Sequence of chain 1.L:
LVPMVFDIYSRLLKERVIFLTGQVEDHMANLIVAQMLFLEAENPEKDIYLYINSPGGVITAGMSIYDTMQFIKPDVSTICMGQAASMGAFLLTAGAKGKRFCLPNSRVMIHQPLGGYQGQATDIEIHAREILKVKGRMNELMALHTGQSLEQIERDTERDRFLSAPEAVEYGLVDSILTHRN

A small-molecule ligand and the protein it binds are described below.
Small molecule (SMILES): CC(C)(C(=O)NCCSc1ccccc1Cl)S(=O)(=O)c1ccc(C(F)(F)F)cn1

Binding-site contacts:
Ligand atom CBA contacts residue ARG36 of chain 1.K at 3.2 Å.
Ligand atom CAQ contacts residue TYR76 of chain 1.K at 4.0 Å (hydrophobic).
Ligand atom CAN contacts residue TYR76 of chain 1.K at 3.4 Å (hydrophobic).
Ligand atom CAQ contacts residue VAL42 of chain 1.K at 3.8 Å (hydrophobic).
Ligand atom CAT contacts residue VAL42 of chain 1.K at 3.6 Å (hydrophobic).
Ligand atom OAM contacts residue TYR76 of chain 1.K at 3.4 Å (h-bond).
Ligand atom SAV contacts residue GLU40 of chain 1.K at 3.7 Å.
Ligand atom CAY contacts residue GLU40 of chain 1.K at 2.8 Å.
Ligand atom SAV contacts residue LEU62 of chain 1.L at 3.4 Å (h-bond).
Ligand atom CAG contacts residue LEU203 of chain 1.K at 4.0 Å (hydrophobic).
Ligand atom SAL contacts residue ARG206 of chain 1.K at 4.0 Å.
Ligand atom CLB contacts residue PHE63 of chain 1.L at 3.7 Å.
Ligand atom CAN contacts residue ILE104 of chain 1.K at 4.0 Å (hydrophobic).
Ligand atom CBA contacts residue GLU40 of chain 1.K at 3.0 Å.
Ligand atom CAP contacts residue TYR74 of chain 1.K at 3.4 Å (hydrophobic).
Ligand atom CAZ contacts residue ALA66 of chain 1.L at 3.2 Å (hydrophobic).
Ligand atom OAR contacts residue VAL42 of chain 1.K at 4.0 Å.
Ligand atom CAT contacts residue GLU40 of chain 1.K at 3.4 Å.
Ligand atom CAW contacts residue ALA66 of chain 1.L at 3.4 Å (hydrophobic).
Ligand atom CBB contacts residue ALA66 of chain 1.L at 3.2 Å (hydrophobic).
Ligand atom OAM contacts residue PHE96 of chain 1.L at 3.8 Å.
Ligand atom OAM contacts residue ARG206 of chain 1.K at 3.7 Å.
Ligand atom CAZ contacts residue GLU40 of chain 1.K at 2.8 Å.
Ligand atom CAW contacts residue GLU40 of chain 1.K at 2.8 Å.
Ligand atom CBB contacts residue GLU40 of chain 1.K at 3.2 Å.
Ligand atom CAY contacts residue ALA66 of chain 1.L at 3.2 Å (hydrophobic).
Ligand atom CBA contacts residue ALA66 of chain 1.L at 3.4 Å (hydrophobic).
Ligand atom FAB contacts residue PHE126 of chain 1.K at 2.9 Å.
Ligand atom CLB contacts residue LEU37 of chain 1.K at 3.7 Å.
Ligand atom OAK contacts residue ARG206 of chain 1.K at 3.0 Å (salt-bridge).
Ligand atom FAD contacts residue TYR74 of chain 1.K at 4.0 Å.
Ligand atom CAW contacts residue ARG36 of chain 1.K at 4.0 Å.
Ligand atom CAH contacts residue ILE104 of chain 1.K at 4.0 Å (hydrophobic).
Ligand atom OAR contacts residue TYR76 of chain 1.K at 3.2 Å (h-bond).
Ligand atom CLB contacts residue ARG36 of chain 1.K at 3.9 Å.
Ligand atom NAS contacts residue VAL42 of chain 1.K at 3.6 Å.
Ligand atom CAN contacts residue TYR74 of chain 1.K at 3.5 Å (hydrophobic).
Ligand atom CAX contacts residue ALA66 of chain 1.L at 3.4 Å (hydrophobic).
Ligand atom CAU contacts residue GLU40 of chain 1.K at 3.9 Å.
Ligand atom CAX contacts residue GLU40 of chain 1.K at 3.1 Å.

Sequence of chain 1.K:
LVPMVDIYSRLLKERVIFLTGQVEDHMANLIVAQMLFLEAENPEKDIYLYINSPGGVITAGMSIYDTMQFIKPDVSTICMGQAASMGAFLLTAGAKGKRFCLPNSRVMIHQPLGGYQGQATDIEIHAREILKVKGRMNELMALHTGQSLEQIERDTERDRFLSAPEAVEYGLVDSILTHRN